This small molecule binds to this protein.
Small molecule (SMILES): O=P(O)(O)C(O)(Cc1cccc(-c2cccc(-c3ccccc3)c2)c1)P(=O)(O)O

Sequence of chain 1.A:
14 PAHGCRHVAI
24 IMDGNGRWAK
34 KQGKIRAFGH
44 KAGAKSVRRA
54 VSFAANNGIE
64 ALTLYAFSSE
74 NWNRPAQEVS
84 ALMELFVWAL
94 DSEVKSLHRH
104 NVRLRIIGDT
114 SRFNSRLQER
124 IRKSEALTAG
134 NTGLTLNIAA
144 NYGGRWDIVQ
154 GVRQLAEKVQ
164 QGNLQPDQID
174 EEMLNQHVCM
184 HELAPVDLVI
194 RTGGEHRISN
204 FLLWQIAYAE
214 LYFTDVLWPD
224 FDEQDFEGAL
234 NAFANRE

Binding-site contacts:
Ligand atom CAT contacts residue VAL54 of chain 1.A at 3.9 Å (hydrophobic).
Ligand atom CAI contacts residue LEU139 of chain 1.A at 4.0 Å (hydrophobic).
Ligand atom CAZ contacts residue HIS103 of chain 1.A at 4.0 Å.
Ligand atom CAU contacts residue ASN59 of chain 1.A at 3.9 Å.
Ligand atom CAP contacts residue HIS103 of chain 1.A at 3.5 Å.
Ligand atom CAJ contacts residue LEU100 of chain 1.A at 3.8 Å (hydrophobic).
Ligand atom CAM contacts residue SER55 of chain 1.A at 3.8 Å.
Ligand atom CAV contacts residue HIS103 of chain 1.A at 3.4 Å.
Ligand atom OAC contacts residue HIS103 of chain 1.A at 2.8 Å.
Ligand atom CAN contacts residue LEU100 of chain 1.A at 3.8 Å (hydrophobic).
Ligand atom CAM contacts residue ALA58 of chain 1.A at 3.9 Å (hydrophobic).
Ligand atom CAI contacts residue LEU100 of chain 1.A at 4.0 Å (hydrophobic).
Ligand atom CAM contacts residue HIS103 of chain 1.A at 3.6 Å.
Ligand atom CAK contacts residue HIS103 of chain 1.A at 3.5 Å.
Ligand atom CAI contacts residue VAL54 of chain 1.A at 3.8 Å (hydrophobic).
Ligand atom CAR contacts residue HIS103 of chain 1.A at 3.6 Å.
Ligand atom CAJ contacts residue GLU96 of chain 1.A at 3.7 Å.
Ligand atom CAS contacts residue HIS103 of chain 1.A at 3.3 Å.
Ligand atom CAN contacts residue VAL54 of chain 1.A at 3.8 Å (hydrophobic).
Ligand atom PBC contacts residue HIS103 of chain 1.A at 3.8 Å.
Ligand atom CAX contacts residue SER55 of chain 1.A at 3.9 Å.
Ligand atom CAI contacts residue VAL50 of chain 1.A at 3.6 Å (hydrophobic).
Ligand atom CAW contacts residue ARG51 of chain 1.A at 4.0 Å.
Ligand atom CAU contacts residue SER55 of chain 1.A at 3.4 Å.
Ligand atom CAW contacts residue LEU100 of chain 1.A at 3.7 Å (hydrophobic).
Ligand atom CAQ contacts residue SER99 of chain 1.A at 3.4 Å.
Ligand atom OAF contacts residue ASN59 of chain 1.A at 3.1 Å (h-bond).
Ligand atom CAV contacts residue SER55 of chain 1.A at 3.6 Å.
Ligand atom CBA contacts residue HIS103 of chain 1.A at 3.8 Å.
Ligand atom CAK contacts residue ALA58 of chain 1.A at 3.9 Å (hydrophobic).
Ligand atom CAO contacts residue GLU96 of chain 1.A at 3.8 Å.
Ligand atom CAQ contacts residue ARG51 of chain 1.A at 3.5 Å.
Ligand atom CAX contacts residue HIS103 of chain 1.A at 3.5 Å.
Ligand atom OAG contacts residue HIS103 of chain 1.A at 2.5 Å (h-bond).
Ligand atom CAN contacts residue ARG51 of chain 1.A at 4.0 Å.
Ligand atom CAS contacts residue SER55 of chain 1.A at 3.3 Å.
Ligand atom OAE contacts residue ASN59 of chain 1.A at 3.0 Å (h-bond).
Ligand atom CAL contacts residue SER99 of chain 1.A at 3.3 Å.
Ligand atom CAO contacts residue LEU100 of chain 1.A at 3.8 Å (hydrophobic).
Ligand atom CAP contacts residue VAL54 of chain 1.A at 3.7 Å (hydrophobic).